Binding-site contacts:
Ligand atom O6 contacts residue ARG291 of chain 1.A at 4.1 Å.
Ligand atom O3 contacts residue GLU72 of chain 1.B at 3.9 Å.
Ligand atom C8 contacts residue ASN79 of chain 1.B at 3.8 Å.
Ligand atom C8 contacts residue GLU72 of chain 1.B at 3.7 Å.
Ligand atom C7 contacts residue ASN79 of chain 1.B at 4.4 Å.
Ligand atom O5 contacts residue ASN82 of chain 1.B at 2.3 Å (h-bond).
Ligand atom O7 contacts residue GLU72 of chain 1.B at 4.2 Å.
Ligand atom C4 contacts residue ASN82 of chain 1.B at 4.2 Å.
Ligand atom C2 contacts residue ASN82 of chain 1.B at 2.5 Å.
Ligand atom N2 contacts residue ASN82 of chain 1.B at 3.0 Å (h-bond).
Ligand atom C7 contacts residue GLU72 of chain 1.B at 4.2 Å.
Ligand atom C5 contacts residue ASN82 of chain 1.B at 3.6 Å.
Ligand atom C7 contacts residue ASN82 of chain 1.B at 4.2 Å.
Ligand atom C3 contacts residue ASN82 of chain 1.B at 3.8 Å.
Ligand atom O6 contacts residue ARG85 of chain 1.B at 4.3 Å.
Ligand atom C1 contacts residue ASN82 of chain 1.B at 1.4 Å.

Sequence of chain 1.A:
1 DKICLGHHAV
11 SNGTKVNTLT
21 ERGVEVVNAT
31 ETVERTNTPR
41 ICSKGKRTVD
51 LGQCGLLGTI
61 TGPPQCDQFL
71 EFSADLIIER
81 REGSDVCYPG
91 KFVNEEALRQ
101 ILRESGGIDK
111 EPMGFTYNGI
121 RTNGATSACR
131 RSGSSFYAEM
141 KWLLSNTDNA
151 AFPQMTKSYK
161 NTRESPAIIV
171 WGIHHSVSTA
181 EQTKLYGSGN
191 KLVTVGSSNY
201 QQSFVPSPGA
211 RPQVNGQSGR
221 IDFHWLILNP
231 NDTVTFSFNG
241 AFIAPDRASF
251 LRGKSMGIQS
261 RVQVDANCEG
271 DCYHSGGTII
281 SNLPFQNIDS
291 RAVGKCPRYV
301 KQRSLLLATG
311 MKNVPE

Sequence of chain 1.B:
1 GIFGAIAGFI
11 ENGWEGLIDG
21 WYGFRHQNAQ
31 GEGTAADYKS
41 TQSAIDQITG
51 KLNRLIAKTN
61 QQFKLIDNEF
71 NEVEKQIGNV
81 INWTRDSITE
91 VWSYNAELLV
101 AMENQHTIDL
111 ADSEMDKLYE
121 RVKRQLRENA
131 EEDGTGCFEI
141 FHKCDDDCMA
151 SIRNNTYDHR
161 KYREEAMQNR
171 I

The small molecule below binds the protein below.
Small molecule (SMILES): CC(=O)N[C@@H]1[C@@H](O)[C@H](O)[C@@H](CO)O[C@H]1O